Sequence of chain 2.A:
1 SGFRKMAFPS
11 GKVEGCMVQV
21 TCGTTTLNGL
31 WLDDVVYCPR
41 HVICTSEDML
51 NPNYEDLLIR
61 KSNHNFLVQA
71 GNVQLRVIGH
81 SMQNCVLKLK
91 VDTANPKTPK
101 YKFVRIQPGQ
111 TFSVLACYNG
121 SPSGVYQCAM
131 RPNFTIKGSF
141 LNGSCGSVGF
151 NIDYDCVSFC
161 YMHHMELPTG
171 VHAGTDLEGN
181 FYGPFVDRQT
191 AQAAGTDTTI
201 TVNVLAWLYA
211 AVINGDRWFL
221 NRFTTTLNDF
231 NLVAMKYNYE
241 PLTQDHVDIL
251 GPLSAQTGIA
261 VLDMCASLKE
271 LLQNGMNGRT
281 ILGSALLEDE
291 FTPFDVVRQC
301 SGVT

Sequence of chain 1.A:
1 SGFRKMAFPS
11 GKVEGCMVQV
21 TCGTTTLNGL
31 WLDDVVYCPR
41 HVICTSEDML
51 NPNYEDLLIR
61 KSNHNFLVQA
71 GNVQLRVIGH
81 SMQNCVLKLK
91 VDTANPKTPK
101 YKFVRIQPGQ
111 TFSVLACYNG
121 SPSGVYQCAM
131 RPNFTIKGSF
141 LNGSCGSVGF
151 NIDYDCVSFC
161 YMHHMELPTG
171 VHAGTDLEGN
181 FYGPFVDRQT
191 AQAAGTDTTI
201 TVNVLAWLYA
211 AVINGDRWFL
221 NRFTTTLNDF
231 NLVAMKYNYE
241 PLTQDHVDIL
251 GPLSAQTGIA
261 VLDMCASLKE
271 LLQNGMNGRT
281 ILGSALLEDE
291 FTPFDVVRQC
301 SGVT

This protein binds this small molecule.
Small molecule (SMILES): O=C(Nc1nncn1-c1ccccc1)[C@@H]1COc2ccc(Cl)cc21

Binding-site contacts:
Ligand atom C10 contacts residue GLU166 of chain 2.A at 3.6 Å.
Ligand atom N2 contacts residue PHE140 of chain 2.A at 3.3 Å.
Ligand atom C16 contacts residue MET165 of chain 2.A at 3.5 Å (hydrophobic).
Ligand atom CL contacts residue MET165 of chain 2.A at 3.8 Å.
Ligand atom C6 contacts residue GLU166 of chain 2.A at 3.9 Å.
Ligand atom C6 contacts residue MET165 of chain 2.A at 4.0 Å (hydrophobic).
Ligand atom C8 contacts residue GLU166 of chain 2.A at 3.2 Å.
Ligand atom C8 contacts residue PHE140 of chain 2.A at 3.2 Å (hydrophobic).
Ligand atom CL contacts residue HIS164 of chain 2.A at 4.0 Å.
Ligand atom C2 contacts residue GLN189 of chain 2.A at 3.9 Å.
Ligand atom C16 contacts residue HIS164 of chain 2.A at 3.3 Å.
Ligand atom C16 contacts residue HIS41 of chain 2.A at 3.7 Å.
Ligand atom O contacts residue GLN189 of chain 2.A at 4.0 Å.
Ligand atom N3 contacts residue GLU166 of chain 2.A at 3.5 Å.
Ligand atom C7 contacts residue GLU166 of chain 2.A at 4.0 Å.
Ligand atom C14 contacts residue ASN142 of chain 2.A at 3.9 Å.
Ligand atom N contacts residue CYS145 of chain 2.A at 3.8 Å.
Ligand atom CL contacts residue HIS41 of chain 2.A at 3.5 Å.
Ligand atom C contacts residue MET49 of chain 2.A at 3.7 Å (hydrophobic).
Ligand atom CL contacts residue ASP187 of chain 2.A at 3.1 Å.
Ligand atom C1 contacts residue MET165 of chain 2.A at 3.6 Å (hydrophobic).
Ligand atom C1 contacts residue GLN189 of chain 2.A at 3.8 Å.
Ligand atom C contacts residue MET165 of chain 2.A at 3.6 Å (hydrophobic).
Ligand atom O1 contacts residue GLU166 of chain 2.A at 3.0 Å (salt-bridge).
Ligand atom C1 contacts residue ARG188 of chain 2.A at 3.7 Å.
Ligand atom C2 contacts residue MET49 of chain 2.A at 4.0 Å (hydrophobic).
Ligand atom N2 contacts residue GLU166 of chain 2.A at 4.0 Å.
Ligand atom C1 contacts residue MET49 of chain 2.A at 3.4 Å (hydrophobic).
Ligand atom O1 contacts residue MET165 of chain 2.A at 3.6 Å.
Ligand atom CL contacts residue ARG188 of chain 2.A at 3.9 Å.
Ligand atom N1 contacts residue CYS145 of chain 2.A at 3.6 Å.
Ligand atom N2 contacts residue LEU141 of chain 2.A at 4.0 Å.
Ligand atom C9 contacts residue ASN142 of chain 2.A at 3.9 Å.
Ligand atom N1 contacts residue SER144 of chain 2.A at 3.9 Å.
Ligand atom C9 contacts residue GLU166 of chain 2.A at 3.8 Å.
Ligand atom N2 contacts residue HIS163 of chain 2.A at 2.9 Å (h-bond).
Ligand atom C13 contacts residue ASN142 of chain 2.A at 4.0 Å.
Ligand atom CL contacts residue MET49 of chain 2.A at 4.0 Å.
Ligand atom N2 contacts residue SER144 of chain 2.A at 3.7 Å.
Ligand atom N1 contacts residue HIS163 of chain 2.A at 3.1 Å (h-bond).